The small molecule below binds the protein below.
Small molecule (SMILES): CNCc1cc(C#N)cc(OCc2ccc3ccc(N)nc3c2)c1

Sequence of chain 1.A:
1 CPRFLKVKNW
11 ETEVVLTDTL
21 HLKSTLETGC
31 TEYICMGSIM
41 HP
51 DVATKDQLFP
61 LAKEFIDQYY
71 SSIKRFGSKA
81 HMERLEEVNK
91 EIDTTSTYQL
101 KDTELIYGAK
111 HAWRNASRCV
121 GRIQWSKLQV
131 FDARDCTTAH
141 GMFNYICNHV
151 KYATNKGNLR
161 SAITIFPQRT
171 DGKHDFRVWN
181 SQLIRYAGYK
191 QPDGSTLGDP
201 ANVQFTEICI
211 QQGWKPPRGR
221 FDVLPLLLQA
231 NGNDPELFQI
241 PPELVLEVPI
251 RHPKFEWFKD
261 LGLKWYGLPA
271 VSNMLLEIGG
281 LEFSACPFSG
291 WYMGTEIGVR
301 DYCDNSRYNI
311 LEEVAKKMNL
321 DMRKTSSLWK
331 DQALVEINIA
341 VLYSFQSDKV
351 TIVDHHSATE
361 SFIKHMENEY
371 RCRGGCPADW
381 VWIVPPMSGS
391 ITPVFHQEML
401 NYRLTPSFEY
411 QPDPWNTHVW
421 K

Binding-site contacts:
Ligand atom N28 contacts residue ASN273 of chain 1.A at 3.4 Å (h-bond).
Ligand atom N28 contacts residue TYR410 of chain 1.A at 3.5 Å.
Ligand atom C07 contacts residue HEM1 of chain 1.C at 3.5 Å.
Ligand atom C21 contacts residue HEM1 of chain 1.C at 2.9 Å.
Ligand atom C03 contacts residue HEM1 of chain 1.C at 3.0 Å.
Ligand atom C26 contacts residue HEM1 of chain 1.C at 3.0 Å.
Ligand atom C02 contacts residue TRP291 of chain 1.A at 3.7 Å (hydrophobic).
Ligand atom C10 contacts residue HEM1 of chain 1.C at 3.8 Å.
Ligand atom C04 contacts residue HEM1 of chain 1.C at 3.2 Å.
Ligand atom C11 contacts residue HEM1 of chain 1.C at 3.2 Å.
Ligand atom C08 contacts residue VAL271 of chain 1.A at 3.5 Å (hydrophobic).
Ligand atom C06 contacts residue PHE288 of chain 1.A at 3.6 Å (hydrophobic).
Ligand atom C27 contacts residue ASN273 of chain 1.A at 3.6 Å.
Ligand atom N02 contacts residue PRO269 of chain 1.A at 3.6 Å.
Ligand atom C23 contacts residue TYR410 of chain 1.A at 3.8 Å (hydrophobic).
Ligand atom N02 contacts residue HEM1 of chain 1.C at 3.8 Å.
Ligand atom C24 contacts residue TYR410 of chain 1.A at 3.7 Å (hydrophobic).
Ligand atom C22 contacts residue HEM1 of chain 1.C at 3.0 Å.
Ligand atom O12 contacts residue VAL271 of chain 1.A at 3.5 Å.
Ligand atom C06 contacts residue VAL271 of chain 1.A at 3.7 Å (hydrophobic).
Ligand atom N02 contacts residue TYR292 of chain 1.A at 3.5 Å.
Ligand atom O12 contacts residue HEM1 of chain 1.C at 3.3 Å.
Ligand atom N02 contacts residue TRP291 of chain 1.A at 2.6 Å (h-bond).
Ligand atom C05 contacts residue HEM1 of chain 1.C at 3.6 Å.
Ligand atom N01 contacts residue GLU296 of chain 1.A at 2.7 Å (salt-bridge).
Ligand atom C23 contacts residue HEM1 of chain 1.C at 3.2 Å.
Ligand atom C09 contacts residue GLU296 of chain 1.A at 3.5 Å.
Ligand atom C25 contacts residue HEM1 of chain 1.C at 3.2 Å.
Ligand atom C08 contacts residue HEM1 of chain 1.C at 3.7 Å.
Ligand atom N02 contacts residue GLU296 of chain 1.A at 2.7 Å (salt-bridge).
Ligand atom N28 contacts residue MET274 of chain 1.A at 3.7 Å.
Ligand atom C10 contacts residue GLU296 of chain 1.A at 3.5 Å.
Ligand atom C06 contacts residue HEM1 of chain 1.C at 3.2 Å.
Ligand atom C29 contacts residue TRP382 of chain 1.A at 3.8 Å (hydrophobic).
Ligand atom C27 contacts residue TYR410 of chain 1.A at 3.5 Å (hydrophobic).
Ligand atom C07 contacts residue VAL271 of chain 1.A at 3.3 Å (hydrophobic).
Ligand atom C09 contacts residue HEM1 of chain 1.C at 3.3 Å.
Ligand atom C02 contacts residue GLU296 of chain 1.A at 3.5 Å.
Ligand atom C02 contacts residue HEM1 of chain 1.C at 3.6 Å.
Ligand atom C24 contacts residue HEM1 of chain 1.C at 3.3 Å.